Binding-site contacts:
Ligand atom C2 contacts residue ASN240 of chain 11.F at 2.5 Å.
Ligand atom O5 contacts residue ASN240 of chain 11.F at 2.4 Å (h-bond).
Ligand atom C7 contacts residue ASN240 of chain 11.F at 3.2 Å.
Ligand atom C4 contacts residue ASN240 of chain 11.F at 4.3 Å.
Ligand atom O7 contacts residue GLY239 of chain 11.F at 3.6 Å.
Ligand atom C1 contacts residue ASN240 of chain 11.F at 1.5 Å.
Ligand atom C5 contacts residue ASN240 of chain 11.F at 3.7 Å.
Ligand atom O7 contacts residue ASN240 of chain 11.F at 3.0 Å (h-bond).
Ligand atom C3 contacts residue ASN240 of chain 11.F at 3.7 Å.
Ligand atom C8 contacts residue ASN240 of chain 11.F at 3.9 Å.
Ligand atom N2 contacts residue ASN240 of chain 11.F at 2.8 Å (h-bond).

This protein binds this small molecule.
Small molecule (SMILES): CC(=O)N[C@@H]1[C@@H](O)[C@H](O)[C@@H](CO)O[C@H]1O

Sequence of chain 11.F:
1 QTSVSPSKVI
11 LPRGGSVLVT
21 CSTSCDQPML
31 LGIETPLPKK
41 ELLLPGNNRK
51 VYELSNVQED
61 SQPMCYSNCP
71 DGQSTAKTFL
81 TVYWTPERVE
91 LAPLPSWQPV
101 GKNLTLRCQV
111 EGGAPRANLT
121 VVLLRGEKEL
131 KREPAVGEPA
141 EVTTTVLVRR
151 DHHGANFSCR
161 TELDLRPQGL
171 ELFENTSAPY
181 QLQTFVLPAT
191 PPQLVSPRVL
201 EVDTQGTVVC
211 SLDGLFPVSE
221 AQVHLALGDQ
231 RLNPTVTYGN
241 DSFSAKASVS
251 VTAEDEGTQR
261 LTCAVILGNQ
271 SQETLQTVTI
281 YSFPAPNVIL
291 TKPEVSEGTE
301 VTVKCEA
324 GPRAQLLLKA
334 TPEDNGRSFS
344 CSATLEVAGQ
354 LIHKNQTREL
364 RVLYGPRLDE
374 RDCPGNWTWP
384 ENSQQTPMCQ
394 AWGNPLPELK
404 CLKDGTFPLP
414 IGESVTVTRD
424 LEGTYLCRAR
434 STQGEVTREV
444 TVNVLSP